Binding-site contacts:
Ligand atom C2 contacts residue NAG1 of chain 1.I at 2.7 Å.
Ligand atom O5 contacts residue TRP22 of chain 1.A at 4.2 Å.
Ligand atom C4 contacts residue ASN70 of chain 1.A at 3.9 Å.
Ligand atom C1 contacts residue NAG1 of chain 1.I at 3.9 Å.
Ligand atom C6 contacts residue TYR26 of chain 1.A at 4.2 Å (hydrophobic).
Ligand atom C4 contacts residue TRP22 of chain 1.A at 4.0 Å (hydrophobic).
Ligand atom N2 contacts residue NAG1 of chain 1.I at 2.9 Å (h-bond).
Ligand atom O5 contacts residue GLU66 of chain 1.A at 4.2 Å.
Ligand atom C3 contacts residue NAG1 of chain 1.I at 1.9 Å.
Ligand atom C2 contacts residue TRP22 of chain 1.A at 4.2 Å (hydrophobic).
Ligand atom C6 contacts residue ASN70 of chain 1.A at 3.1 Å.
Ligand atom C4 contacts residue NAG1 of chain 1.I at 3.1 Å.
Ligand atom C7 contacts residue TRP22 of chain 1.A at 4.3 Å (hydrophobic).
Ligand atom C5 contacts residue TRP22 of chain 1.A at 3.6 Å (hydrophobic).
Ligand atom O5 contacts residue ASN70 of chain 1.A at 1.7 Å (h-bond).
Ligand atom O6 contacts residue GLU66 of chain 1.A at 4.3 Å.
Ligand atom O6 contacts residue TYR26 of chain 1.A at 3.2 Å (h-bond).
Ligand atom C3 contacts residue ASN70 of chain 1.A at 4.2 Å.
Ligand atom C8 contacts residue TRP22 of chain 1.A at 3.8 Å (hydrophobic).
Ligand atom O6 contacts residue TRP22 of chain 1.A at 4.1 Å.
Ligand atom C6 contacts residue GLU66 of chain 1.A at 4.1 Å.
Ligand atom C6 contacts residue TYR67 of chain 1.A at 4.3 Å (hydrophobic).
Ligand atom O4 contacts residue NAG1 of chain 1.I at 2.7 Å (h-bond).
Ligand atom O6 contacts residue PHE28 of chain 1.A at 4.0 Å.
Ligand atom O1 contacts residue TRP22 of chain 1.A at 4.4 Å.
Ligand atom O6 contacts residue ASN70 of chain 1.A at 3.0 Å (h-bond).
Ligand atom N2 contacts residue TRP22 of chain 1.A at 3.7 Å.
Ligand atom C1 contacts residue TRP22 of chain 1.A at 3.7 Å (hydrophobic).
Ligand atom O1 contacts residue ASN70 of chain 1.A at 2.3 Å (h-bond).
Ligand atom C5 contacts residue ASN70 of chain 1.A at 2.7 Å.
Ligand atom C2 contacts residue ASN70 of chain 1.A at 3.6 Å.
Ligand atom C1 contacts residue ASN70 of chain 1.A at 2.3 Å.
Ligand atom O6 contacts residue TYR67 of chain 1.A at 4.0 Å.
Ligand atom O4 contacts residue TRP22 of chain 1.A at 3.3 Å.
Ligand atom O7 contacts residue NAG1 of chain 1.I at 4.2 Å.
Ligand atom C3 contacts residue TRP22 of chain 1.A at 4.0 Å (hydrophobic).
Ligand atom O3 contacts residue NAG1 of chain 1.I at 1.3 Å (h-bond).
Ligand atom C7 contacts residue NAG1 of chain 1.I at 4.0 Å.
Ligand atom C8 contacts residue NAG1 of chain 1.I at 3.8 Å.
Ligand atom C5 contacts residue NAG1 of chain 1.I at 4.4 Å.

The protein below binds the small molecule below.
Small molecule (SMILES): CC(=O)N[C@@H]1[C@@H](O)[C@H](O)[C@@H](CO)O[C@H]1O

Sequence of chain 1.A:
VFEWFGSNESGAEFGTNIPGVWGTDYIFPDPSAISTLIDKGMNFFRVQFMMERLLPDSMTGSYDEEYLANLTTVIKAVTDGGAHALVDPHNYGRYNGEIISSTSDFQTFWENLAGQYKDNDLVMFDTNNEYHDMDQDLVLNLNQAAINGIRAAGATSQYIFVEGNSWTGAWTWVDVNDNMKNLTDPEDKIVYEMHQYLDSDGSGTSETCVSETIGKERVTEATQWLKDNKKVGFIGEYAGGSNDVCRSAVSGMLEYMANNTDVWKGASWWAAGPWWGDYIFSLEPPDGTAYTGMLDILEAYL